Sequence of chain 1.F:
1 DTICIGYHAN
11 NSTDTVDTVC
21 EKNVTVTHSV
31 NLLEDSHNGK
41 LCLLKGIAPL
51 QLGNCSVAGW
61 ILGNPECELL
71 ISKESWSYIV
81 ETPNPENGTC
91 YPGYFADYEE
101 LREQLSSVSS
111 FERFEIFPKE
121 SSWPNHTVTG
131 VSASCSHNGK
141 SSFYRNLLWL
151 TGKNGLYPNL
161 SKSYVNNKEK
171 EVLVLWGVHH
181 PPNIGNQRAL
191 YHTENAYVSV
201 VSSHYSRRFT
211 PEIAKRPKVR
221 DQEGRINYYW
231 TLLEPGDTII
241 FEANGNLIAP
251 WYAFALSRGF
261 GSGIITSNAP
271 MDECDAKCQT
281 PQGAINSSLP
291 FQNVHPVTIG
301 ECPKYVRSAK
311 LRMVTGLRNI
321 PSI

A protein and the small-molecule ligand that binds it are described below.
Small molecule (SMILES): CC(=O)N[C@@H]1[C@@H](O)[C@H](O)[C@@H](CO)O[C@H]1O

Binding-site contacts:
Ligand atom C2 contacts residue ASN54 of chain 1.F at 2.4 Å.
Ligand atom O7 contacts residue ASN54 of chain 1.F at 3.1 Å (h-bond).
Ligand atom C1 contacts residue ASN54 of chain 1.F at 1.4 Å.
Ligand atom N2 contacts residue ASN54 of chain 1.F at 2.9 Å (h-bond).
Ligand atom C8 contacts residue ASN54 of chain 1.F at 4.4 Å.
Ligand atom C4 contacts residue ASN54 of chain 1.F at 4.2 Å.
Ligand atom C7 contacts residue ASN54 of chain 1.F at 3.2 Å.
Ligand atom C3 contacts residue ASN54 of chain 1.F at 3.8 Å.
Ligand atom O5 contacts residue ASN54 of chain 1.F at 2.4 Å (h-bond).
Ligand atom C5 contacts residue ASN54 of chain 1.F at 3.7 Å.